The protein below binds the small molecule below.
Small molecule (SMILES): Cn1ncc(C(=O)N2CCC2)c1C(=O)Nc1cccc(C(=O)Nc2ccccc2)c1

Binding-site contacts:
Ligand atom O14 contacts residue GLN280 of chain 1.B at 2.9 Å (h-bond).
Ligand atom C23 contacts residue LEU189 of chain 1.B at 3.8 Å (hydrophobic).
Ligand atom C19 contacts residue GLN280 of chain 1.B at 4.0 Å.
Ligand atom N7 contacts residue ILE246 of chain 1.B at 3.3 Å.
Ligand atom N8 contacts residue SER231 of chain 1.B at 3.8 Å.
Ligand atom C9 contacts residue LEU229 of chain 1.B at 3.7 Å (hydrophobic).
Ligand atom C19 contacts residue PHE283 of chain 1.B at 4.0 Å (hydrophobic).
Ligand atom C22 contacts residue MET267 of chain 1.B at 3.8 Å (hydrophobic).
Ligand atom C19 contacts residue SER231 of chain 1.B at 4.1 Å.
Ligand atom C21 contacts residue GLY279 of chain 1.B at 3.8 Å.
Ligand atom C21 contacts residue MET267 of chain 1.B at 3.4 Å (hydrophobic).
Ligand atom C19 contacts residue VAL232 of chain 1.B at 3.8 Å (hydrophobic).
Ligand atom O3 contacts residue PHE283 of chain 1.B at 4.0 Å.
Ligand atom C1 contacts residue PHE250 of chain 1.B at 4.1 Å (hydrophobic).
Ligand atom C20 contacts residue MET267 of chain 1.B at 3.2 Å (hydrophobic).
Ligand atom N11 contacts residue PHE283 of chain 1.B at 3.5 Å.
Ligand atom C21 contacts residue PHE283 of chain 1.B at 3.9 Å (hydrophobic).
Ligand atom C27 contacts residue PHE193 of chain 1.B at 4.0 Å (hydrophobic).
Ligand atom C4 contacts residue PHE283 of chain 1.B at 3.8 Å (hydrophobic).
Ligand atom C6 contacts residue PHE283 of chain 1.B at 3.9 Å (hydrophobic).
Ligand atom C16 contacts residue MET267 of chain 1.B at 3.7 Å (hydrophobic).
Ligand atom C22 contacts residue PHE283 of chain 1.B at 3.8 Å (hydrophobic).
Ligand atom C9 contacts residue ILE246 of chain 1.B at 3.9 Å (hydrophobic).
Ligand atom C28 contacts residue HIS79 of chain 1.B at 3.5 Å.
Ligand atom N8 contacts residue ILE246 of chain 1.B at 3.2 Å.
Ligand atom C13 contacts residue PHE283 of chain 1.B at 3.8 Å (hydrophobic).
Ligand atom O14 contacts residue PHE283 of chain 1.B at 4.0 Å.
Ligand atom C15 contacts residue MET267 of chain 1.B at 3.9 Å (hydrophobic).
Ligand atom N7 contacts residue PHE283 of chain 1.B at 3.9 Å.
Ligand atom C29 contacts residue HIS79 of chain 1.B at 3.7 Å.
Ligand atom O17 contacts residue MET267 of chain 1.B at 3.7 Å.
Ligand atom C16 contacts residue PHE283 of chain 1.B at 3.2 Å (hydrophobic).
Ligand atom C22 contacts residue TYR247 of chain 1.B at 4.1 Å (hydrophobic).
Ligand atom C19 contacts residue ILE246 of chain 1.B at 3.5 Å (hydrophobic).
Ligand atom C25 contacts residue PHE193 of chain 1.B at 4.0 Å (hydrophobic).
Ligand atom N2 contacts residue PHE250 of chain 1.B at 4.1 Å.
Ligand atom C13 contacts residue MET267 of chain 1.B at 3.4 Å (hydrophobic).
Ligand atom C15 contacts residue PHE283 of chain 1.B at 3.3 Å (hydrophobic).
Ligand atom C10 contacts residue MET267 of chain 1.B at 4.0 Å (hydrophobic).
Ligand atom C4 contacts residue ILE246 of chain 1.B at 4.0 Å (hydrophobic).

Sequence of chain 1.B:
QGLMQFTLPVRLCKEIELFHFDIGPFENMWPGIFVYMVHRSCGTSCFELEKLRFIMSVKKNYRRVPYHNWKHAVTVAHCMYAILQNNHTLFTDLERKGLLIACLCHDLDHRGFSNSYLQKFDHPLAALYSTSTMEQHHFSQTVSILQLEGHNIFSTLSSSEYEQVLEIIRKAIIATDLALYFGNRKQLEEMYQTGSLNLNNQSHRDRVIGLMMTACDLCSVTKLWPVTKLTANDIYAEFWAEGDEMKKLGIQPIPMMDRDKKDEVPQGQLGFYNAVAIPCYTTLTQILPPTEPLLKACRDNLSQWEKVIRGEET